Sequence of chain 1.A:
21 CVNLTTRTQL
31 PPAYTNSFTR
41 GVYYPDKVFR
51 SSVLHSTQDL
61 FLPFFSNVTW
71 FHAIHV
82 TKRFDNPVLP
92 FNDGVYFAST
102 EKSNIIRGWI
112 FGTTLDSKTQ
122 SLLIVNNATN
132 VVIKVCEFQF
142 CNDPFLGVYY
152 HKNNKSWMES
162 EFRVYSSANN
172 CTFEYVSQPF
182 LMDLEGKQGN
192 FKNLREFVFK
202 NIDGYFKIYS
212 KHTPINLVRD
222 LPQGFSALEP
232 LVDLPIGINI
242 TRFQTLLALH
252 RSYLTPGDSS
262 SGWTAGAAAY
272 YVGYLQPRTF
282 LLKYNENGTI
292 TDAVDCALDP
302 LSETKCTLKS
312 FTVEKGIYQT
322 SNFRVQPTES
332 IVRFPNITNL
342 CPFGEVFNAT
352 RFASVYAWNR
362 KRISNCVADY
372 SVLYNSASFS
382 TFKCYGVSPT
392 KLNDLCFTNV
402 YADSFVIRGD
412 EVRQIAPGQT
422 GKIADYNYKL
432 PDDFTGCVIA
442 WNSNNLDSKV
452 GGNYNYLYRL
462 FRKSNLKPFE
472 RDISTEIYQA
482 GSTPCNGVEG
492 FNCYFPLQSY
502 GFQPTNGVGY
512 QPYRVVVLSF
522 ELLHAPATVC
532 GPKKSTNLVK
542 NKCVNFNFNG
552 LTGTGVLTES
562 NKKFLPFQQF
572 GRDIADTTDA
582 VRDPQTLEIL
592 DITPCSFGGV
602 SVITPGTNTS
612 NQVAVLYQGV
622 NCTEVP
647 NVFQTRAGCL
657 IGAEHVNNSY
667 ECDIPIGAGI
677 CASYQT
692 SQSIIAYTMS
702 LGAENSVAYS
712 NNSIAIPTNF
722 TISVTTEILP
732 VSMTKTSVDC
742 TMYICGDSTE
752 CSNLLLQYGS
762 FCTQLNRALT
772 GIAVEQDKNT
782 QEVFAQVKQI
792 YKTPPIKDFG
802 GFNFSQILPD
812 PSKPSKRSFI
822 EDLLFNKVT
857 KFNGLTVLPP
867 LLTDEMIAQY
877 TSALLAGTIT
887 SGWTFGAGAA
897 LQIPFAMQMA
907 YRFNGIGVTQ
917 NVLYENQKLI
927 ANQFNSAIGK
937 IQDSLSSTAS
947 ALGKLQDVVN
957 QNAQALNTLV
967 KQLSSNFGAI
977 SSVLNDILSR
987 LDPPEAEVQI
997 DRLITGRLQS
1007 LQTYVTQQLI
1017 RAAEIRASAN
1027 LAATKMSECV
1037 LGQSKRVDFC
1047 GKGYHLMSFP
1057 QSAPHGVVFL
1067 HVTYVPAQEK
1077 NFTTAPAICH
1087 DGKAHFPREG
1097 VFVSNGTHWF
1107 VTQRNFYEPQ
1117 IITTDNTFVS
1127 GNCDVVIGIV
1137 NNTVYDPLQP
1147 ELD

The small molecule below binds the protein below.
Small molecule (SMILES): CC(=O)N[C@H]1[C@H](O[C@H]2[C@H](O)[C@@H](NC(C)=O)CO[C@@H]2CO)O[C@H](CO)[C@@H](O)[C@@H]1O

Binding-site contacts:
Ligand atom C5 contacts residue ASN170 of chain 1.A at 3.6 Å.
Ligand atom C6 contacts residue ASN170 of chain 1.A at 3.1 Å.
Ligand atom O5 contacts residue ASN171 of chain 1.A at 2.9 Å (h-bond).
Ligand atom C1 contacts residue ASN171 of chain 1.A at 2.9 Å.
Ligand atom O5 contacts residue ASN170 of chain 1.A at 2.9 Å (h-bond).
Ligand atom O6 contacts residue ASN170 of chain 1.A at 2.7 Å (h-bond).
Ligand atom C5 contacts residue ASN171 of chain 1.A at 3.9 Å.
Ligand atom C1 contacts residue ASN170 of chain 1.A at 4.1 Å.
Ligand atom C2 contacts residue ASN171 of chain 1.A at 4.4 Å.
Ligand atom C6 contacts residue ASN171 of chain 1.A at 4.5 Å.